Sequence of chain 1.G:
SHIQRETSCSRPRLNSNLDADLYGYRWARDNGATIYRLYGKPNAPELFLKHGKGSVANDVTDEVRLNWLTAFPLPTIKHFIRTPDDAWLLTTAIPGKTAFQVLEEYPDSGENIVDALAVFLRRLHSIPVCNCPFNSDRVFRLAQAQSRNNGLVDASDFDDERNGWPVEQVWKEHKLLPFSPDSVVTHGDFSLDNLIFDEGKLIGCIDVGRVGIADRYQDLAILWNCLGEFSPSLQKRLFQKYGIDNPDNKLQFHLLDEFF

Binding-site contacts:
Ligand atom C3 contacts residue ASP199 of chain 1.G at 3.6 Å.
Ligand atom N2 contacts residue ASP269 of chain 1.G at 2.8 Å (salt-bridge).
Ligand atom N2 contacts residue PHE272 of chain 1.G at 2.9 Å (h-bond).
Ligand atom C18 contacts residue GLU239 of chain 1.G at 3.2 Å.
Ligand atom O10 contacts residue ASP166 of chain 1.G at 3.6 Å.
Ligand atom C12 contacts residue ASP166 of chain 1.G at 3.8 Å.
Ligand atom O14 contacts residue ASN235 of chain 1.G at 3.0 Å (h-bond).
Ligand atom C16 contacts residue GLU239 of chain 1.G at 3.2 Å.
Ligand atom O7 contacts residue ASP199 of chain 1.G at 2.7 Å (salt-bridge).
Ligand atom C10 contacts residue ASP166 of chain 1.G at 3.3 Å.
Ligand atom C14 contacts residue ASP168 of chain 1.G at 3.7 Å.
Ligand atom N1 contacts residue PHE272 of chain 1.G at 2.8 Å (h-bond).
Ligand atom O14 contacts residue GLU239 of chain 1.G at 2.6 Å (salt-bridge).
Ligand atom O13 contacts residue ASP168 of chain 1.G at 2.9 Å (salt-bridge).
Ligand atom N4 contacts residue ASP168 of chain 1.G at 3.9 Å.
Ligand atom O8 contacts residue PHE272 of chain 1.G at 3.8 Å.
Ligand atom C12 contacts residue GLU270 of chain 1.G at 3.4 Å.
Ligand atom C6 contacts residue PHE272 of chain 1.G at 3.1 Å (hydrophobic).
Ligand atom N3 contacts residue PHE167 of chain 1.G at 3.8 Å.
Ligand atom C15 contacts residue ASP168 of chain 1.G at 3.6 Å.
Ligand atom C9 contacts residue ASP166 of chain 1.G at 3.7 Å.
Ligand atom N3 contacts residue ASP166 of chain 1.G at 2.9 Å (salt-bridge).
Ligand atom C5 contacts residue PHE272 of chain 1.G at 3.6 Å (hydrophobic).
Ligand atom C17 contacts residue GLU239 of chain 1.G at 3.9 Å.
Ligand atom C11 contacts residue ASP269 of chain 1.G at 3.4 Å.
Ligand atom C15 contacts residue ASN235 of chain 1.G at 3.6 Å.
Ligand atom O5 contacts residue ASP166 of chain 1.G at 3.9 Å.
Ligand atom O11 contacts residue ASP168 of chain 1.G at 3.4 Å (salt-bridge).
Ligand atom C7 contacts residue ASP168 of chain 1.G at 3.7 Å.
Ligand atom C12 contacts residue ASP269 of chain 1.G at 3.5 Å.
Ligand atom C7 contacts residue GLU270 of chain 1.G at 3.6 Å.
Ligand atom N3 contacts residue ASP168 of chain 1.G at 2.8 Å (salt-bridge).
Ligand atom N3 contacts residue GLU270 of chain 1.G at 2.7 Å (salt-bridge).
Ligand atom O14 contacts residue CYS236 of chain 1.G at 3.6 Å.
Ligand atom C8 contacts residue ASP166 of chain 1.G at 3.5 Å.
Ligand atom N4 contacts residue ASN235 of chain 1.G at 4.0 Å.
Ligand atom N4 contacts residue GLU239 of chain 1.G at 3.5 Å (salt-bridge).
Ligand atom O13 contacts residue PHE167 of chain 1.G at 3.8 Å.
Ligand atom C7 contacts residue ASP166 of chain 1.G at 3.6 Å.
Ligand atom O11 contacts residue ASN235 of chain 1.G at 3.9 Å.

This small molecule binds to this protein.
Small molecule (SMILES): NC[C@H]1O[C@H](O[C@H]2[C@H](O)[C@@H](O[C@H]3O[C@H](CO)[C@@H](O)[C@H](N)[C@H]3O)[C@H](N)C[C@@H]2N)[C@H](O)[C@@H](O)[C@@H]1O